Binding-site contacts:
Ligand atom O5 contacts residue ASN1121 of chain 1.A at 2.4 Å (h-bond).
Ligand atom C4 contacts residue ASN1121 of chain 1.A at 4.2 Å.
Ligand atom C8 contacts residue ASN1121 of chain 1.A at 4.3 Å.
Ligand atom C1 contacts residue ASN1121 of chain 1.A at 1.4 Å.
Ligand atom C2 contacts residue ASN1121 of chain 1.A at 2.5 Å.
Ligand atom C3 contacts residue ASN1121 of chain 1.A at 3.8 Å.
Ligand atom O7 contacts residue ASN1121 of chain 1.A at 3.2 Å (h-bond).
Ligand atom N2 contacts residue ASN1121 of chain 1.A at 2.8 Å (h-bond).
Ligand atom C5 contacts residue ASN1121 of chain 1.A at 3.7 Å.
Ligand atom C7 contacts residue ASN1121 of chain 1.A at 3.1 Å.

A protein and the small-molecule ligand that binds it are described below.
Small molecule (SMILES): CC(=O)N[C@H]1[C@H](O[C@H]2[C@H](O)[C@@H](NC(C)=O)CO[C@@H]2CO)O[C@H](CO)[C@@H](O)[C@@H]1O

Sequence of chain 1.A:
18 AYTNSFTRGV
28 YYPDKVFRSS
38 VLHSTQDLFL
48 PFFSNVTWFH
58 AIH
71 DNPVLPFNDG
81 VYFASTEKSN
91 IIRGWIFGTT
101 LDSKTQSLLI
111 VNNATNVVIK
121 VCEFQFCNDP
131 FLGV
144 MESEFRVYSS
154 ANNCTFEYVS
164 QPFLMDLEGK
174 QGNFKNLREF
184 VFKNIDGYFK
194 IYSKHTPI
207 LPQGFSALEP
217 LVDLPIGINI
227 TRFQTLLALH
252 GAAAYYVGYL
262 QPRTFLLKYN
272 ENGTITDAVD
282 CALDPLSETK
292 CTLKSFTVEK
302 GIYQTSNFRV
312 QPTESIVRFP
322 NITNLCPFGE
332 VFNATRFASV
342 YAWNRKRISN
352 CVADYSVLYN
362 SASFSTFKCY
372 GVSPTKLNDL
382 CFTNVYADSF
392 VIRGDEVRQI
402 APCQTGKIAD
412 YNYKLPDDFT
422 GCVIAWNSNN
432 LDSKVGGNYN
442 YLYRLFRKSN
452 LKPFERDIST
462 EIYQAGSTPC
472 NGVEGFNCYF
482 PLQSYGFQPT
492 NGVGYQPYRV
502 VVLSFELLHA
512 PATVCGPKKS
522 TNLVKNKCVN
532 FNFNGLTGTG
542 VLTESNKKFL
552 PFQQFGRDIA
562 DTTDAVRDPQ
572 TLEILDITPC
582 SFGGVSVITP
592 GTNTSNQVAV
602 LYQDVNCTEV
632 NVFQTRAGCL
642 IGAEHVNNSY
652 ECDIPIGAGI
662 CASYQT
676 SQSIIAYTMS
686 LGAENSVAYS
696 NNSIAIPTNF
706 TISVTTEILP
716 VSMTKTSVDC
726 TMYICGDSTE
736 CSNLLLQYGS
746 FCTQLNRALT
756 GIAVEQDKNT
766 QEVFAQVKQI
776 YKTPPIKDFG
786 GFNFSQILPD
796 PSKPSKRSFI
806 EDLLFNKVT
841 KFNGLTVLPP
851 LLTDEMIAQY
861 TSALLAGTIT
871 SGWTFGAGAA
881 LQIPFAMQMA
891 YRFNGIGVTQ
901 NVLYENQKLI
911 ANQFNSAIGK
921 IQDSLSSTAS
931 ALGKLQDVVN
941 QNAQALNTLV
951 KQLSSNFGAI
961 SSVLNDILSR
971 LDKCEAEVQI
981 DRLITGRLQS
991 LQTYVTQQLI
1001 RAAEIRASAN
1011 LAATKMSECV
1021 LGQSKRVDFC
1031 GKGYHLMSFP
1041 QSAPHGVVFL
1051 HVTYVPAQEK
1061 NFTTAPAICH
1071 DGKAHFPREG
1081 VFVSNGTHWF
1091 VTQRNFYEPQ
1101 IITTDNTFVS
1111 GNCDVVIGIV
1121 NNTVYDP